This small molecule binds to this protein.
Small molecule (SMILES): CC(=O)N[C@H]1[C@H](O[C@H]2[C@H](O)[C@@H](NC(C)=O)CO[C@@H]2CO)O[C@H](CO)[C@@H](O)[C@@H]1O

Binding-site contacts:
Ligand atom C1 contacts residue ARG871 of chain 1.A at 3.5 Å.
Ligand atom C6 contacts residue ARG871 of chain 1.A at 4.5 Å.
Ligand atom C3 contacts residue ARG871 of chain 1.A at 3.3 Å.
Ligand atom N2 contacts residue ARG871 of chain 1.A at 3.3 Å (salt-bridge).
Ligand atom C2 contacts residue ARG871 of chain 1.A at 3.6 Å.
Ligand atom C5 contacts residue ASN725 of chain 1.B at 3.7 Å.
Ligand atom C4 contacts residue ARG871 of chain 1.A at 3.5 Å.
Ligand atom O3 contacts residue ARG869 of chain 1.A at 4.2 Å.
Ligand atom O5 contacts residue ARG871 of chain 1.A at 4.2 Å.
Ligand atom O7 contacts residue ASN725 of chain 1.B at 3.8 Å.
Ligand atom O3 contacts residue ARG871 of chain 1.A at 4.2 Å.
Ligand atom O4 contacts residue ARG871 of chain 1.A at 3.4 Å (salt-bridge).
Ligand atom C3 contacts residue ASN725 of chain 1.B at 3.9 Å.
Ligand atom C1 contacts residue ASN725 of chain 1.B at 1.5 Å.
Ligand atom O6 contacts residue ARG871 of chain 1.A at 4.4 Å.
Ligand atom O7 contacts residue ARG711 of chain 1.B at 4.3 Å.
Ligand atom C5 contacts residue ARG871 of chain 1.A at 3.4 Å.
Ligand atom C2 contacts residue ASN725 of chain 1.B at 2.6 Å.
Ligand atom C7 contacts residue ARG871 of chain 1.A at 4.4 Å.
Ligand atom C8 contacts residue ASN725 of chain 1.B at 3.4 Å.
Ligand atom N2 contacts residue ASN725 of chain 1.B at 2.3 Å (h-bond).
Ligand atom C4 contacts residue ASN725 of chain 1.B at 4.3 Å.
Ligand atom C7 contacts residue ASN725 of chain 1.B at 3.0 Å.
Ligand atom O5 contacts residue ASN725 of chain 1.B at 2.4 Å (h-bond).

Sequence of chain 1.A:
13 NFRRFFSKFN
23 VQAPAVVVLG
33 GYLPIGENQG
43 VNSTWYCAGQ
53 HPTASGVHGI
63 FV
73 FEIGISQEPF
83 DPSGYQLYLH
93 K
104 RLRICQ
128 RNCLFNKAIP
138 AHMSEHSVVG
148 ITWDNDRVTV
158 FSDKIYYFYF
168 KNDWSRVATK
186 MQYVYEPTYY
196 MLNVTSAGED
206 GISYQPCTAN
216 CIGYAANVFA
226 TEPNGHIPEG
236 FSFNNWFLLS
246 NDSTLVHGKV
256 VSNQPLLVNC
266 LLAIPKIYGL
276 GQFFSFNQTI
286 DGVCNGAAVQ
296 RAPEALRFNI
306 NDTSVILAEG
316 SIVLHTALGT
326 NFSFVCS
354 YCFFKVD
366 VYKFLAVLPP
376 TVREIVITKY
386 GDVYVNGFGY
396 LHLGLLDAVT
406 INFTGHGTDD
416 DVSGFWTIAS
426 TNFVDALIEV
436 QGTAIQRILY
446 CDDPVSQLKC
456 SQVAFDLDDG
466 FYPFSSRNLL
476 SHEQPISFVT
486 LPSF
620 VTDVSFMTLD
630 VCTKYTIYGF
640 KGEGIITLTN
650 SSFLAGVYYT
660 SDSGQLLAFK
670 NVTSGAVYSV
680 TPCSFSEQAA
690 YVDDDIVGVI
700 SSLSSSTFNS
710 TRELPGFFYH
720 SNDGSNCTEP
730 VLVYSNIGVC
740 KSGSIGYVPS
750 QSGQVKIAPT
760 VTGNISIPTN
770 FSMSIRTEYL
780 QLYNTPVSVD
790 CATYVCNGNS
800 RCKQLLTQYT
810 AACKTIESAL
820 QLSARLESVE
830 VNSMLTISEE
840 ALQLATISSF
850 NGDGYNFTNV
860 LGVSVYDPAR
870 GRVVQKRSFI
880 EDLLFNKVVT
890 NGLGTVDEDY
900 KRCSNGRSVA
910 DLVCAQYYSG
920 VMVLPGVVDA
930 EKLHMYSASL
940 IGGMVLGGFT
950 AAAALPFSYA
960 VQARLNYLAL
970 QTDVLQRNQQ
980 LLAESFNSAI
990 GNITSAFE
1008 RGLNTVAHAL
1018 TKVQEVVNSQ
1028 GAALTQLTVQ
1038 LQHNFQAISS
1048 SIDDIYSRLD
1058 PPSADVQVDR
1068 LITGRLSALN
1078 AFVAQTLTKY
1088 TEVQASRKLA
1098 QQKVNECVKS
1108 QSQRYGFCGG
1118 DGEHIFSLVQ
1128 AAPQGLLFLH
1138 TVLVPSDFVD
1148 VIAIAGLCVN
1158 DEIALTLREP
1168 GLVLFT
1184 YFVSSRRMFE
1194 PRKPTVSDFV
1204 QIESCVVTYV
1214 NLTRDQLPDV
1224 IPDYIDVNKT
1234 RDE

Sequence of chain 1.B:
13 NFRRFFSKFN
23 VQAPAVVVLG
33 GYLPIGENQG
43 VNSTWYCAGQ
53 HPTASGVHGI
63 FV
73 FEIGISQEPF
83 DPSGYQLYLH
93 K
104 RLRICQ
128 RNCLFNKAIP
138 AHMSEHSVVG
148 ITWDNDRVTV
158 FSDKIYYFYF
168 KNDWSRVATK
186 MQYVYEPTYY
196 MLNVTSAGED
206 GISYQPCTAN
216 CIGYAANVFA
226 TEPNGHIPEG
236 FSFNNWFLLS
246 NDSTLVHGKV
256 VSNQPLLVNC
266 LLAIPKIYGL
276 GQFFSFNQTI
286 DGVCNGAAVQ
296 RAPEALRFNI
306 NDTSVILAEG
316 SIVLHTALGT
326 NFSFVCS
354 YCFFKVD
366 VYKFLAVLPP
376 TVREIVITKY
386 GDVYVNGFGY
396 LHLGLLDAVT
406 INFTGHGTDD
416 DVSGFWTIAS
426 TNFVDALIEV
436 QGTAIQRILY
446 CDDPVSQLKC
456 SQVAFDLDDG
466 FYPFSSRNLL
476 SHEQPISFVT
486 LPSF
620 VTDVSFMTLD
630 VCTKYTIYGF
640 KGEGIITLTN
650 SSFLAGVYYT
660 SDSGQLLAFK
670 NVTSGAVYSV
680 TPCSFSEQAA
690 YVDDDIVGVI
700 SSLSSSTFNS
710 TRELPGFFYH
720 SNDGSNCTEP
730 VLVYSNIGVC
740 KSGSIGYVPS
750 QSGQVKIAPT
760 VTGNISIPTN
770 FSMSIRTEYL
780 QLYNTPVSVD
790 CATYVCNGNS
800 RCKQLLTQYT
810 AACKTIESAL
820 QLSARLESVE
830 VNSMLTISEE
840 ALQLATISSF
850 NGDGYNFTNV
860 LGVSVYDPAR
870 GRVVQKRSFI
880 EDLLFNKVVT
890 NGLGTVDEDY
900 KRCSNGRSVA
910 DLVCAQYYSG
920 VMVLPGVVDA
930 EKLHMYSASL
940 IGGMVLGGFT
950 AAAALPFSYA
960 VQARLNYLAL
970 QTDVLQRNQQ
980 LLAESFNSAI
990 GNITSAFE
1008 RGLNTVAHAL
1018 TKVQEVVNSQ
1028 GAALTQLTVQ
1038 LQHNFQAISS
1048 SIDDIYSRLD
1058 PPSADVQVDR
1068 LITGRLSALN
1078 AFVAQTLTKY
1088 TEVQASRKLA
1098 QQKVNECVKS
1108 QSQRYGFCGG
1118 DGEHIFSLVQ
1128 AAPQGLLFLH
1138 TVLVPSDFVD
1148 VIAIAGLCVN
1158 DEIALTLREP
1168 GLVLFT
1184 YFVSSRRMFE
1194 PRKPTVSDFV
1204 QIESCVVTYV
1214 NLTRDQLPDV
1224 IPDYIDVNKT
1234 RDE